This small molecule binds to this protein.
Small molecule (SMILES): C=C(C)[C@H]1CN[C@H](C(=O)O)[C@H]1CC(=O)O

Binding-site contacts:
Ligand atom CA contacts residue GLU190 of chain 2.C at 3.5 Å.
Ligand atom CA contacts residue THR88 of chain 2.C at 3.4 Å.
Ligand atom CG2 contacts residue TYR58 of chain 2.C at 2.7 Å (hydrophobic).
Ligand atom OXT contacts residue GLY138 of chain 2.C at 3.1 Å.
Ligand atom N contacts residue PRO86 of chain 2.C at 3.0 Å (h-bond).
Ligand atom CD1 contacts residue THR171 of chain 2.C at 3.6 Å.
Ligand atom CG1 contacts residue LEU135 of chain 2.C at 4.0 Å (hydrophobic).
Ligand atom OD2 contacts residue SER139 of chain 2.C at 3.1 Å (h-bond).
Ligand atom CA contacts residue SER139 of chain 2.C at 3.4 Å.
Ligand atom C contacts residue ARG93 of chain 2.C at 3.3 Å.
Ligand atom CD contacts residue PRO86 of chain 2.C at 3.1 Å (hydrophobic).
Ligand atom CG contacts residue TYR58 of chain 2.C at 3.4 Å (hydrophobic).
Ligand atom O contacts residue PRO86 of chain 2.C at 3.6 Å.
Ligand atom OD1 contacts residue GLU190 of chain 2.C at 3.8 Å.
Ligand atom CD contacts residue GLU190 of chain 2.C at 3.5 Å.
Ligand atom CA contacts residue PRO86 of chain 2.C at 4.2 Å (hydrophobic).
Ligand atom N contacts residue GLU190 of chain 2.C at 2.8 Å (salt-bridge).
Ligand atom O contacts residue THR88 of chain 2.C at 2.9 Å (h-bond).
Ligand atom CD1 contacts residue MET193 of chain 2.C at 3.5 Å (hydrophobic).
Ligand atom OXT contacts residue ARG93 of chain 2.C at 2.7 Å (salt-bridge).
Ligand atom CB contacts residue GLU190 of chain 2.C at 4.1 Å.
Ligand atom O contacts residue ARG93 of chain 2.C at 2.8 Å (salt-bridge).
Ligand atom CD contacts residue TYR58 of chain 2.C at 3.3 Å (hydrophobic).
Ligand atom OXT contacts residue SER139 of chain 2.C at 2.8 Å (h-bond).
Ligand atom CG1 contacts residue THR140 of chain 2.C at 3.4 Å.
Ligand atom OD2 contacts residue THR140 of chain 2.C at 3.0 Å (h-bond).
Ligand atom CD2 contacts residue LEU135 of chain 2.C at 3.0 Å (hydrophobic).
Ligand atom N contacts residue TYR217 of chain 2.C at 4.0 Å.
Ligand atom OD1 contacts residue THR140 of chain 2.C at 2.5 Å (h-bond).
Ligand atom CB1 contacts residue GLU190 of chain 2.C at 3.7 Å.
Ligand atom CD contacts residue MET193 of chain 2.C at 4.0 Å (hydrophobic).
Ligand atom N contacts residue THR88 of chain 2.C at 3.4 Å (h-bond).
Ligand atom C contacts residue THR88 of chain 2.C at 3.4 Å.
Ligand atom OD2 contacts residue GLY138 of chain 2.C at 3.5 Å.
Ligand atom CD2 contacts residue TYR58 of chain 2.C at 3.3 Å (hydrophobic).
Ligand atom O contacts residue LEU87 of chain 2.C at 3.6 Å.
Ligand atom CD1 contacts residue TYR58 of chain 2.C at 3.4 Å (hydrophobic).
Ligand atom O contacts residue TYR58 of chain 2.C at 3.7 Å.
Ligand atom C contacts residue SER139 of chain 2.C at 3.3 Å.
Ligand atom CD1 contacts residue GLU10 of chain 2.C at 3.3 Å.

Sequence of chain 2.C:
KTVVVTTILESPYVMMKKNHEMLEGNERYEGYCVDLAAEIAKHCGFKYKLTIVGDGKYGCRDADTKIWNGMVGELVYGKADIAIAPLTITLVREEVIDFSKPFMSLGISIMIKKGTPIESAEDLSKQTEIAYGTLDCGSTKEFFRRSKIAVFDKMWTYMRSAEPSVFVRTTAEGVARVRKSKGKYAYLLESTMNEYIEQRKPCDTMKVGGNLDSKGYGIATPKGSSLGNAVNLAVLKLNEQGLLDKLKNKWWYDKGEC